Binding-site contacts:
Ligand atom OP1 contacts residue ARG28 of chain 31.D at 2.7 Å (salt-bridge).
Ligand atom O4' contacts residue GLY6 of chain 36.B at 2.9 Å.
Ligand atom OP1 contacts residue THR418 of chain 32.B at 3.2 Å.
Ligand atom O4' contacts residue ARG420 of chain 32.B at 3.2 Å (salt-bridge).
Ligand atom C8 contacts residue ALA27 of chain 31.D at 2.0 Å (hydrophobic).
Ligand atom N6 contacts residue ASP217 of chain 31.B at 2.8 Å (salt-bridge).
Ligand atom N6 contacts residue GLY26 of chain 31.D at 3.1 Å.
Ligand atom C8 contacts residue ARG28 of chain 31.D at 3.1 Å.
Ligand atom C5 contacts residue GLY26 of chain 31.D at 3.5 Å.
Ligand atom O3' contacts residue GLY6 of chain 36.B at 2.3 Å (h-bond).
Ligand atom C6 contacts residue ALA7 of chain 36.B at 2.7 Å (hydrophobic).
Ligand atom P contacts residue ARG28 of chain 31.D at 3.4 Å.
Ligand atom P contacts residue ARG420 of chain 32.B at 2.5 Å.
Ligand atom OP2 contacts residue GLU207 of chain 31.B at 2.0 Å (salt-bridge).
Ligand atom P contacts residue GLU207 of chain 31.B at 3.4 Å.
Ligand atom OP1 contacts residue PHE211 of chain 31.B at 2.1 Å.
Ligand atom P contacts residue TYR31 of chain 31.D at 3.5 Å.
Ligand atom O5' contacts residue ARG28 of chain 31.D at 3.1 Å (salt-bridge).
Ligand atom C5 contacts residue ALA27 of chain 31.D at 2.9 Å (hydrophobic).
Ligand atom C4' contacts residue GLY6 of chain 36.B at 3.1 Å.
Ligand atom C5' contacts residue ARG28 of chain 31.D at 2.8 Å.
Ligand atom C3' contacts residue THR5 of chain 36.B at 3.2 Å.
Ligand atom N9 contacts residue ALA27 of chain 31.D at 3.1 Å.
Ligand atom OP2 contacts residue ARG420 of chain 32.B at 3.4 Å (salt-bridge).
Ligand atom N7 contacts residue ALA27 of chain 31.D at 1.6 Å.
Ligand atom C1' contacts residue GLY6 of chain 36.B at 2.9 Å.
Ligand atom O3' contacts residue THR5 of chain 36.B at 3.1 Å (h-bond).
Ligand atom C5' contacts residue TYR31 of chain 31.D at 3.0 Å (hydrophobic).
Ligand atom O3' contacts residue ARG420 of chain 32.B at 1.7 Å (salt-bridge).
Ligand atom C3' contacts residue GLY6 of chain 36.B at 3.2 Å.
Ligand atom O3' contacts residue TYR31 of chain 31.D at 3.2 Å (h-bond).
Ligand atom O5' contacts residue ARG420 of chain 32.B at 2.9 Å (salt-bridge).
Ligand atom OP1 contacts residue ARG420 of chain 32.B at 2.4 Å (salt-bridge).
Ligand atom N7 contacts residue GLY26 of chain 31.D at 2.7 Å.
Ligand atom N6 contacts residue ALA27 of chain 31.D at 3.2 Å (h-bond).
Ligand atom C5 contacts residue ALA7 of chain 36.B at 2.7 Å (hydrophobic).
Ligand atom O5' contacts residue TYR31 of chain 31.D at 2.2 Å (h-bond).
Ligand atom C4' contacts residue ARG420 of chain 32.B at 3.4 Å.
Ligand atom C4' contacts residue THR5 of chain 36.B at 2.6 Å.
Ligand atom C5' contacts residue THR5 of chain 36.B at 3.1 Å.

Sequence of chain 31.B:
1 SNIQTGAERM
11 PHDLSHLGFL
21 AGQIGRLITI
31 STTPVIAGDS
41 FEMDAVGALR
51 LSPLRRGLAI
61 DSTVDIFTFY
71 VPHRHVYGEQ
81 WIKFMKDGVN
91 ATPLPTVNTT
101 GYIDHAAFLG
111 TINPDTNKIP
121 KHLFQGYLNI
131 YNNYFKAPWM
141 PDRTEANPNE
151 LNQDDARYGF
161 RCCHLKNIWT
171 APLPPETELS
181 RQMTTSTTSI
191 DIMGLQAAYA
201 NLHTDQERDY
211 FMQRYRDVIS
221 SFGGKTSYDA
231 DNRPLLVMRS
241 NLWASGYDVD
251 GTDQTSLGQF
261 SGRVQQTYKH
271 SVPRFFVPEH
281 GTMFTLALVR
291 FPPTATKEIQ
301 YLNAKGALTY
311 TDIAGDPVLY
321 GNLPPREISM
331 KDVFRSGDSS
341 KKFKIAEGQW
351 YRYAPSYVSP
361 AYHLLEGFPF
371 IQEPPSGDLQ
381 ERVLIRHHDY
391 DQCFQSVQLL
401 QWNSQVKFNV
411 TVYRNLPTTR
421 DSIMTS

Sequence of chain 31.D:
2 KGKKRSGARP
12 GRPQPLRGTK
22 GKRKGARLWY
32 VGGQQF

Sequence of chain 36.B:
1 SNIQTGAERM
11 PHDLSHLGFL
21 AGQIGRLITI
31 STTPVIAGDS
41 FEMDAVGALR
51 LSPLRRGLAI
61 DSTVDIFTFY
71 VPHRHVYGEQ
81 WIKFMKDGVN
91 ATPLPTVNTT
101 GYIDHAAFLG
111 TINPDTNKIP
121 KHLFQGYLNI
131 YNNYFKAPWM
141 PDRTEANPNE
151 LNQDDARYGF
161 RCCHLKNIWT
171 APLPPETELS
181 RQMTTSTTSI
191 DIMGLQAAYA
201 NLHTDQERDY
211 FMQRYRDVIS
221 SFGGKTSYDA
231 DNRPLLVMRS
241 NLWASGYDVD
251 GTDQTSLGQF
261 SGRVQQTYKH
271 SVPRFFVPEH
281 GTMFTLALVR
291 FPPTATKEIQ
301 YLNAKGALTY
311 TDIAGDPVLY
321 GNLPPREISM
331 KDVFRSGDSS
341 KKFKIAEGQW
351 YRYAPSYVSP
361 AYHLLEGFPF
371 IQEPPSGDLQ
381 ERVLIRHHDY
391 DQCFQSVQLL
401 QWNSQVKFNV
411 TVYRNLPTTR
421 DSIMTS

This protein binds this small molecule.
Small molecule (SMILES): N=c1ccn([C@H]2C[C@H](O)[C@@H](CO[P](=O)(O)O[C@H]3C[C@H](n4cnc5c(N)ncnc54)O[C@@H]3CO[P](=O)(O)O[C@H]3C[C@H](n4cnc5c(N)ncnc54)O[C@@H]3CO[P](=O)(O)O[C@H]3C[C@H](n4cnc5c(N)ncnc54)O[C@@H]3COP(=O)(O)O)O2)c(=O)[nH]1

Sequence of chain 32.B:
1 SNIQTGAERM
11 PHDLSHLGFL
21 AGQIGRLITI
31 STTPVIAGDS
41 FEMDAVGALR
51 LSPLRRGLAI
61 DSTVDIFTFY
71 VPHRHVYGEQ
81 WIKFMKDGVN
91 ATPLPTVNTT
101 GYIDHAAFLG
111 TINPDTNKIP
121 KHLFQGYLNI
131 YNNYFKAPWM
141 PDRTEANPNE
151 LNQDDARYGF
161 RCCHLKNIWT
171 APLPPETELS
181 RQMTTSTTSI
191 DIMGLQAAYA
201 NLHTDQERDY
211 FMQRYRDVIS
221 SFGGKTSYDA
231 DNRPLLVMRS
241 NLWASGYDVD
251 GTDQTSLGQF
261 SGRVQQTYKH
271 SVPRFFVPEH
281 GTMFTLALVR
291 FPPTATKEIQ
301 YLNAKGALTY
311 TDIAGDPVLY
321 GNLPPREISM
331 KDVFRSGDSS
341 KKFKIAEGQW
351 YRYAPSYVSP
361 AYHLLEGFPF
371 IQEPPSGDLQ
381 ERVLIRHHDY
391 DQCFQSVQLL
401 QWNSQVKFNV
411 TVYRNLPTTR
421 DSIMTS